This protein binds this small molecule.
Small molecule (SMILES): CC(=O)N[C@H]1[C@H](O[C@H]2[C@H](O)[C@@H](NC(C)=O)CO[C@@H]2CO)O[C@H](CO)[C@@H](O)[C@@H]1O

Binding-site contacts:
Ligand atom C7 contacts residue ASN23 of chain 3.A at 2.9 Å.
Ligand atom C5 contacts residue THR15 of chain 3.A at 4.3 Å.
Ligand atom C8 contacts residue THR13 of chain 3.A at 4.0 Å.
Ligand atom C3 contacts residue ASN23 of chain 3.A at 3.7 Å.
Ligand atom C6 contacts residue THR15 of chain 3.A at 4.3 Å.
Ligand atom O6 contacts residue THR25 of chain 3.A at 2.6 Å (h-bond).
Ligand atom C5 contacts residue ASN23 of chain 3.A at 3.7 Å.
Ligand atom N2 contacts residue ASN23 of chain 3.A at 2.8 Å (h-bond).
Ligand atom O7 contacts residue ASN23 of chain 3.A at 2.6 Å (h-bond).
Ligand atom C8 contacts residue ASN23 of chain 3.A at 4.2 Å.
Ligand atom C6 contacts residue THR25 of chain 3.A at 3.7 Å.
Ligand atom C4 contacts residue ASN23 of chain 3.A at 4.2 Å.
Ligand atom C2 contacts residue ASN23 of chain 3.A at 2.3 Å.
Ligand atom O5 contacts residue ASN23 of chain 3.A at 2.3 Å (h-bond).
Ligand atom O5 contacts residue THR15 of chain 3.A at 4.2 Å.
Ligand atom O6 contacts residue THR15 of chain 3.A at 3.2 Å.
Ligand atom C1 contacts residue ASN23 of chain 3.A at 1.5 Å.

Sequence of chain 3.A:
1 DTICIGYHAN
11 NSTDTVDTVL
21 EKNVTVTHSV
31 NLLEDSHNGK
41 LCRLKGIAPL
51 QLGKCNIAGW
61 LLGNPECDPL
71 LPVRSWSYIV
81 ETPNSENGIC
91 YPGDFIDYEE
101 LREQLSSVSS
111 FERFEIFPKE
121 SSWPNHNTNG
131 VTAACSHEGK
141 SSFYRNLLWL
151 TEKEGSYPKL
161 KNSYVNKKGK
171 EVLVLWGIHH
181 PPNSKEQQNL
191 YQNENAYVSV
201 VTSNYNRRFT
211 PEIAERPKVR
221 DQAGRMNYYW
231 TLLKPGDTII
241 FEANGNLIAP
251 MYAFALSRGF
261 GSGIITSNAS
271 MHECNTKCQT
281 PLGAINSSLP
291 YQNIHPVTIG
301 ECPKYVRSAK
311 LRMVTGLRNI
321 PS